Sequence of chain 1.E:
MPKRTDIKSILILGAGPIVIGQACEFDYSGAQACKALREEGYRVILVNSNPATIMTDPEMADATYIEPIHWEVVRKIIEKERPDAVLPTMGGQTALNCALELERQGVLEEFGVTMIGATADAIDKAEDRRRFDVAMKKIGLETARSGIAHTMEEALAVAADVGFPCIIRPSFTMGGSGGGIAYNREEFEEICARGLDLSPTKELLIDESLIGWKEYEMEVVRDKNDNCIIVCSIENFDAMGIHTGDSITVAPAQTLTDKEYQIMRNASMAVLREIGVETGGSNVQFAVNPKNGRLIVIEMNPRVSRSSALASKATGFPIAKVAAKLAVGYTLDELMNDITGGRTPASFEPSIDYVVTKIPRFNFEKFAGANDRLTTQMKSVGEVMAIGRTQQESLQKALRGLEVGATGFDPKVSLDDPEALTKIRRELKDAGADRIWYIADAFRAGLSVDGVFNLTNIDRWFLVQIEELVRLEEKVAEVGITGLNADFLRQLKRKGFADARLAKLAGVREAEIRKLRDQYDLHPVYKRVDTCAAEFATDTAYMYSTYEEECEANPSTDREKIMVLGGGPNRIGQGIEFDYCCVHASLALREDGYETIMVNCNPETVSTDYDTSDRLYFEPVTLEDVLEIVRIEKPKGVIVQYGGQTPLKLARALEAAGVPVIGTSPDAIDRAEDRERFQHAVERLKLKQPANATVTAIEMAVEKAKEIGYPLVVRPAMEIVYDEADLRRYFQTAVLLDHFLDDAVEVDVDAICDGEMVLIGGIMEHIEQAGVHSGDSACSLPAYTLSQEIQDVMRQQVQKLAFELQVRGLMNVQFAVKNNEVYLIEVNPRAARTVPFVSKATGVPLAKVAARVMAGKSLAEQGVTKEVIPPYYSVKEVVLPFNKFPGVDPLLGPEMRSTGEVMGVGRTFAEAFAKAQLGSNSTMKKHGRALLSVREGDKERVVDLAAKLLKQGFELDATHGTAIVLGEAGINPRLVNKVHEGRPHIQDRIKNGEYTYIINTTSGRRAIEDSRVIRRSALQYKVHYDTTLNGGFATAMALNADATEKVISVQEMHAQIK

Binding-site contacts:
Ligand atom CB contacts residue LEU907 of chain 1.E at 4.4 Å (hydrophobic).
Ligand atom N contacts residue HIS1039 of chain 1.E at 4.0 Å.
Ligand atom N contacts residue TYR1040 of chain 1.E at 2.6 Å (h-bond).
Ligand atom CG contacts residue VAL893 of chain 1.E at 4.5 Å (hydrophobic).
Ligand atom CG contacts residue GLU783 of chain 1.E at 4.1 Å.
Ligand atom CG contacts residue LEU907 of chain 1.E at 4.4 Å (hydrophobic).
Ligand atom N contacts residue ASP1041 of chain 1.E at 3.4 Å (salt-bridge).
Ligand atom OXT contacts residue LEU907 of chain 1.E at 3.5 Å.
Ligand atom C contacts residue TYR1040 of chain 1.E at 3.8 Å (hydrophobic).
Ligand atom C contacts residue ASP1041 of chain 1.E at 3.9 Å.
Ligand atom O contacts residue THR1043 of chain 1.E at 4.2 Å.
Ligand atom O contacts residue ASP1041 of chain 1.E at 3.1 Å.
Ligand atom O contacts residue THR1042 of chain 1.E at 2.6 Å (h-bond).
Ligand atom OXT contacts residue ASP1041 of chain 1.E at 4.5 Å.
Ligand atom CG contacts residue LEU895 of chain 1.E at 4.1 Å (hydrophobic).
Ligand atom CD contacts residue ASP791 of chain 1.E at 3.2 Å.
Ligand atom CB contacts residue GLU783 of chain 1.E at 3.8 Å.
Ligand atom NE contacts residue SER792 of chain 1.E at 4.0 Å.
Ligand atom NE contacts residue ALA793 of chain 1.E at 3.5 Å (h-bond).
Ligand atom CD contacts residue GLU892 of chain 1.E at 3.4 Å.
Ligand atom CA contacts residue TYR1040 of chain 1.E at 3.7 Å (hydrophobic).
Ligand atom C contacts residue THR1042 of chain 1.E at 3.4 Å.
Ligand atom C contacts residue LEU907 of chain 1.E at 4.0 Å (hydrophobic).
Ligand atom CD contacts residue LEU907 of chain 1.E at 3.6 Å (hydrophobic).
Ligand atom OXT contacts residue THR1042 of chain 1.E at 3.0 Å (h-bond).
Ligand atom CD contacts residue VAL893 of chain 1.E at 3.9 Å (hydrophobic).
Ligand atom CD contacts residue LEU895 of chain 1.E at 4.1 Å (hydrophobic).
Ligand atom O contacts residue LEU907 of chain 1.E at 4.3 Å.
Ligand atom NE contacts residue GLU783 of chain 1.E at 2.8 Å (salt-bridge).
Ligand atom OXT contacts residue TYR1040 of chain 1.E at 4.2 Å.
Ligand atom CA contacts residue ASP1041 of chain 1.E at 4.4 Å.
Ligand atom CG contacts residue GLU892 of chain 1.E at 3.6 Å.
Ligand atom NE contacts residue ASP791 of chain 1.E at 3.1 Å (salt-bridge).
Ligand atom NE contacts residue VAL893 of chain 1.E at 4.1 Å.
Ligand atom NE contacts residue GLU892 of chain 1.E at 2.5 Å (salt-bridge).
Ligand atom O contacts residue TYR1040 of chain 1.E at 3.8 Å.
Ligand atom CD contacts residue GLU783 of chain 1.E at 3.4 Å.

A small-molecule ligand and the protein it binds are described below.
Small molecule (SMILES): NCCC[C@H](N)C(=O)O